Sequence of chain 1.A:
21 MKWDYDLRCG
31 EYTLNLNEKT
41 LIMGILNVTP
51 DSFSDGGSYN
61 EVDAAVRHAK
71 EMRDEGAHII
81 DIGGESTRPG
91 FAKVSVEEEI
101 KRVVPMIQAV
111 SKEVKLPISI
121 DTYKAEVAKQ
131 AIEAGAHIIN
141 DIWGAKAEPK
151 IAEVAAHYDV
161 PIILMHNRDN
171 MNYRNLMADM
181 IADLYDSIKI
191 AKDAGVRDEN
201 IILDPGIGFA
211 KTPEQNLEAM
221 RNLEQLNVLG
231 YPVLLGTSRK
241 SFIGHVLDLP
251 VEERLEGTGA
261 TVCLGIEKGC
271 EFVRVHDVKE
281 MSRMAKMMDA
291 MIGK

Sequence of chain 2.A:
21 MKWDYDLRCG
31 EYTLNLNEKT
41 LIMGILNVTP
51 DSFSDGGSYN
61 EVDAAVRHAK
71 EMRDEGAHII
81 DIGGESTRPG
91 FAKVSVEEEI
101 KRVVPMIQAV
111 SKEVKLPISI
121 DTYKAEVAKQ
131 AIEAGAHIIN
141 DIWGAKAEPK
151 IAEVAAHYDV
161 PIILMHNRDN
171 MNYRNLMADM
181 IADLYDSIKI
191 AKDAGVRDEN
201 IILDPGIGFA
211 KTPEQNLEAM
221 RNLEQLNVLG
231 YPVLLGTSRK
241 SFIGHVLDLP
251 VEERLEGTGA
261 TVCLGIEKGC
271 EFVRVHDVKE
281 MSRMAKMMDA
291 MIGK

Binding-site contacts:
Ligand atom C5 contacts residue LEU255 of chain 1.A at 3.8 Å (hydrophobic).
Ligand atom C2 contacts residue GLU280 of chain 1.A at 4.1 Å.
Ligand atom F1 contacts residue LEU255 of chain 2.A at 4.0 Å.
Ligand atom F2 contacts residue GLU256 of chain 2.A at 3.5 Å.
Ligand atom C6 contacts residue LEU255 of chain 1.A at 4.0 Å (hydrophobic).
Ligand atom C1 contacts residue 2O61 of chain 2.J at 0.1 Å.
Ligand atom C7 contacts residue 2O61 of chain 2.J at 0.1 Å.
Ligand atom C7 contacts residue MET284 of chain 1.A at 4.0 Å (hydrophobic).
Ligand atom F1 contacts residue 2O61 of chain 2.J at 1.2 Å.
Ligand atom C2 contacts residue LEU255 of chain 2.A at 4.1 Å (hydrophobic).
Ligand atom C6 contacts residue GLU256 of chain 1.A at 3.4 Å.
Ligand atom F2 contacts residue 2O61 of chain 2.J at 1.2 Å.
Ligand atom F3 contacts residue 2O61 of chain 2.J at 1.2 Å.
Ligand atom F3 contacts residue GLU256 of chain 1.A at 3.5 Å.
Ligand atom N2 contacts residue GLU256 of chain 1.A at 2.8 Å (salt-bridge).
Ligand atom C6 contacts residue GLU280 of chain 2.A at 4.2 Å.
Ligand atom C3 contacts residue GLU280 of chain 1.A at 4.2 Å.
Ligand atom C2 contacts residue 2O61 of chain 2.J at 0.2 Å.
Ligand atom F3 contacts residue LEU255 of chain 1.A at 3.8 Å.
Ligand atom C6 contacts residue 2O61 of chain 2.J at 0.2 Å.
Ligand atom C2 contacts residue GLU256 of chain 2.A at 3.3 Å.
Ligand atom C8 contacts residue LEU255 of chain 1.A at 3.9 Å (hydrophobic).
Ligand atom C3 contacts residue LEU255 of chain 2.A at 4.0 Å (hydrophobic).
Ligand atom C3 contacts residue 2O61 of chain 2.J at 0.4 Å.
Ligand atom C8 contacts residue GLU256 of chain 1.A at 3.7 Å.
Ligand atom C4 contacts residue 2O61 of chain 2.J at 0.3 Å.
Ligand atom C3 contacts residue GLU256 of chain 2.A at 3.5 Å.
Ligand atom F2 contacts residue MET284 of chain 1.A at 3.0 Å.
Ligand atom F3 contacts residue MET284 of chain 2.A at 3.8 Å.
Ligand atom O1 contacts residue 2O61 of chain 2.J at 0.5 Å (h-bond).
Ligand atom F3 contacts residue MET284 of chain 1.A at 3.9 Å.
Ligand atom N2 contacts residue 2O61 of chain 2.J at 2.4 Å.
Ligand atom C5 contacts residue 2O61 of chain 2.J at 0.4 Å.
Ligand atom F1 contacts residue GLU256 of chain 2.A at 4.3 Å.
Ligand atom N1 contacts residue 2O61 of chain 2.J at 1.8 Å (h-bond).
Ligand atom C7 contacts residue MET284 of chain 2.A at 4.0 Å (hydrophobic).
Ligand atom C8 contacts residue 2O61 of chain 2.J at 1.4 Å.
Ligand atom C4 contacts residue LEU255 of chain 1.A at 4.2 Å (hydrophobic).
Ligand atom F1 contacts residue MET284 of chain 2.A at 3.1 Å.
Ligand atom C5 contacts residue GLU256 of chain 1.A at 3.9 Å.

The small molecule below binds the protein below.
Small molecule (SMILES): Nc1noc2ccc(C(F)(F)F)cc12